Sequence of chain 1.D:
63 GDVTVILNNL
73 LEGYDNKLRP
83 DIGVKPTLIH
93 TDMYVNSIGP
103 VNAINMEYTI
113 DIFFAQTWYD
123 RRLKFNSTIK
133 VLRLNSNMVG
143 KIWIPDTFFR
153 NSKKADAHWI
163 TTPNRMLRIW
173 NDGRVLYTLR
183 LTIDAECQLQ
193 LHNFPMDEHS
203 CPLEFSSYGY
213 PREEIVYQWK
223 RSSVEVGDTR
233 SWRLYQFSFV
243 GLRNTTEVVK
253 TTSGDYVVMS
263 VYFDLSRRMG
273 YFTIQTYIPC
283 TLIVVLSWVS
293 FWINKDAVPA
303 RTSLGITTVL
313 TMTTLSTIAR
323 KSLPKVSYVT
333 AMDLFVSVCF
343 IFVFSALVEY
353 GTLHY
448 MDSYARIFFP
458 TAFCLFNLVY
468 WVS

Sequence of chain 1.E:
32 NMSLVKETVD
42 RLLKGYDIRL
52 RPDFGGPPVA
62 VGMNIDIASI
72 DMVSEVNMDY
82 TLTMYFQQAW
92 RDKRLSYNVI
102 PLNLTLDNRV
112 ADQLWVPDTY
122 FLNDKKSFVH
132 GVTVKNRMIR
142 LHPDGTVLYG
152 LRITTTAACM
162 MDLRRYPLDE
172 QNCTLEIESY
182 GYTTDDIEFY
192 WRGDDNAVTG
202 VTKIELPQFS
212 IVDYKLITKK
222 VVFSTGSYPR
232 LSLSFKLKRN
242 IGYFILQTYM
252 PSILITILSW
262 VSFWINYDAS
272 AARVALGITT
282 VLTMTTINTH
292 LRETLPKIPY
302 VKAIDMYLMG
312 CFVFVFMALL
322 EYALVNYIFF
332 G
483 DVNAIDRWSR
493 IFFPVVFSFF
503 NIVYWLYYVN

Binding-site contacts:
Ligand atom C1 contacts residue ASN163 of chain 1.A at 4.5 Å.
Ligand atom C5 contacts residue PRO167 of chain 1.A at 4.2 Å (hydrophobic).
Ligand atom C4 contacts residue PRO167 of chain 1.A at 4.3 Å (hydrophobic).
Ligand atom C4 contacts residue ALA157 of chain 1.D at 4.5 Å (hydrophobic).
Ligand atom N2 contacts residue MET164 of chain 1.A at 4.3 Å.
Ligand atom C6 contacts residue LYS169 of chain 1.A at 4.3 Å.
Ligand atom C6 contacts residue ASN163 of chain 1.A at 3.7 Å.
Ligand atom C7 contacts residue MET164 of chain 1.A at 4.4 Å (hydrophobic).
Ligand atom O4 contacts residue ALA157 of chain 1.D at 3.5 Å (h-bond).
Ligand atom O2 contacts residue TRP161 of chain 1.D at 3.5 Å.
Ligand atom C5 contacts residue ASN163 of chain 1.A at 3.5 Å.
Ligand atom C1 contacts residue ASN163 of chain 1.A at 1.4 Å.
Ligand atom O5 contacts residue ASN163 of chain 1.A at 2.4 Å (h-bond).
Ligand atom O7 contacts residue ASN163 of chain 1.A at 2.8 Å (h-bond).
Ligand atom O6 contacts residue NAG1 of chain 1.K at 3.1 Å.
Ligand atom C4 contacts residue ASN163 of chain 1.A at 4.1 Å.
Ligand atom C5 contacts residue ASN163 of chain 1.A at 4.4 Å.
Ligand atom C6 contacts residue NAG1 of chain 1.K at 3.3 Å.
Ligand atom C3 contacts residue ASP158 of chain 1.D at 4.0 Å.
Ligand atom C6 contacts residue PRO167 of chain 1.A at 4.0 Å (hydrophobic).
Ligand atom C2 contacts residue TRP161 of chain 1.D at 3.9 Å (hydrophobic).
Ligand atom O4 contacts residue TRP161 of chain 1.D at 3.1 Å.
Ligand atom C3 contacts residue ALA157 of chain 1.D at 4.3 Å (hydrophobic).
Ligand atom N2 contacts residue ASN163 of chain 1.A at 3.1 Å (h-bond).
Ligand atom C6 contacts residue TRP161 of chain 1.D at 4.0 Å (hydrophobic).
Ligand atom O4 contacts residue GLY132 of chain 1.E at 4.4 Å.
Ligand atom O6 contacts residue TRP161 of chain 1.D at 4.0 Å.
Ligand atom C2 contacts residue ASN163 of chain 1.A at 2.5 Å.
Ligand atom C3 contacts residue ASN163 of chain 1.A at 3.7 Å.
Ligand atom O3 contacts residue ASP158 of chain 1.D at 4.2 Å.
Ligand atom C4 contacts residue TRP161 of chain 1.D at 4.4 Å (hydrophobic).
Ligand atom C7 contacts residue THR165 of chain 1.A at 4.1 Å.
Ligand atom C8 contacts residue THR165 of chain 1.A at 3.2 Å.
Ligand atom O7 contacts residue PRO167 of chain 1.A at 3.9 Å.
Ligand atom C8 contacts residue MET164 of chain 1.A at 4.3 Å (hydrophobic).
Ligand atom C7 contacts residue ASN163 of chain 1.A at 3.2 Å.
Ligand atom O6 contacts residue ASN163 of chain 1.A at 3.3 Å (h-bond).
Ligand atom C8 contacts residue ASN163 of chain 1.A at 4.0 Å.
Ligand atom O7 contacts residue THR165 of chain 1.A at 4.3 Å.
Ligand atom O3 contacts residue ALA157 of chain 1.D at 4.0 Å.

A small-molecule ligand and the protein it binds are described below.
Small molecule (SMILES): CC(=O)N[C@H]1[C@H](O[C@H]2[C@H](O)[C@@H](NC(C)=O)CO[C@@H]2CO[C@@H]2O[C@@H](C)[C@@H](O)[C@@H](O)[C@@H]2O)O[C@H](CO)[C@@H](O[C@@H]2O[C@H](CO[C@H]3O[C@H](CO)[C@@H](O)[C@H](O[C@H]4O[C@H](CO)[C@@H](O)[C@H](O)[C@@H]4O)[C@@H]3O)[C@@H](O)[C@H](O[C@H]3O[C@H](CO)[C@@H](O)[C@H](O)[C@@H]3O)[C@@H]2O)[C@@H]1O

Sequence of chain 1.A:
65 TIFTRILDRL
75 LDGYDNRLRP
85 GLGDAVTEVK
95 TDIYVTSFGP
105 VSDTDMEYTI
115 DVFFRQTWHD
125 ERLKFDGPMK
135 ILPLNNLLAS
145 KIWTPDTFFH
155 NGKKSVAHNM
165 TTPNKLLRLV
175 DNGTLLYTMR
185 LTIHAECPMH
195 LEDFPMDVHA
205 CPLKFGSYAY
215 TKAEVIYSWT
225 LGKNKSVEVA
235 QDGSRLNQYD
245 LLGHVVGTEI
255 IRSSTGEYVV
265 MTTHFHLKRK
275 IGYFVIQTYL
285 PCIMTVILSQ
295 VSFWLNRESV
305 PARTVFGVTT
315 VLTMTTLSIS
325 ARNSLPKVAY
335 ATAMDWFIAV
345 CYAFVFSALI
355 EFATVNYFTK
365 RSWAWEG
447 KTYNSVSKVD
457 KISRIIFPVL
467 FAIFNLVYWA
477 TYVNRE